Sequence of chain 1.B:
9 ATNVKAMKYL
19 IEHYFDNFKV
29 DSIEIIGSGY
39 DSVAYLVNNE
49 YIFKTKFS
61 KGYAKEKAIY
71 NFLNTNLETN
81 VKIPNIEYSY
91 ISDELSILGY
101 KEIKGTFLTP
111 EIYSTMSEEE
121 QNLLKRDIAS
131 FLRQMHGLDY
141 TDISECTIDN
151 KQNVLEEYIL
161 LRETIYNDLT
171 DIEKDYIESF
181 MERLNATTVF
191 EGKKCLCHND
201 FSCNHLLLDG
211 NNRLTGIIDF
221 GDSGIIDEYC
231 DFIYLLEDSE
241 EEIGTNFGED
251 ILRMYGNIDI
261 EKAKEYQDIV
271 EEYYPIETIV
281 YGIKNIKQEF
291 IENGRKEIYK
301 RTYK

This protein binds this small molecule.
Small molecule (SMILES): Nc1nc2c(ncn2[C@@H]2O[C@H](CO[P](=O)(O)O[P](=O)(O)NP(=O)(O)O)[C@@H](O)[C@H]2O)c(=O)[nH]1

Binding-site contacts:
Ligand atom O1G contacts residue KAN1 of chain 1.K at 3.6 Å.
Ligand atom O2G contacts residue ASP219 of chain 1.B at 2.6 Å (salt-bridge).
Ligand atom O2G contacts residue MG1 of chain 1.L at 2.0 Å.
Ligand atom C6 contacts residue ILE103 of chain 1.B at 3.5 Å (hydrophobic).
Ligand atom O1A contacts residue ASP219 of chain 1.B at 2.8 Å (salt-bridge).
Ligand atom O1B contacts residue SER40 of chain 1.B at 2.6 Å (h-bond).
Ligand atom N3B contacts residue ASP219 of chain 1.B at 3.7 Å.
Ligand atom N3 contacts residue PHE107 of chain 1.B at 3.5 Å.
Ligand atom O2B contacts residue ASP219 of chain 1.B at 2.6 Å (salt-bridge).
Ligand atom O6 contacts residue TYR100 of chain 1.B at 3.6 Å.
Ligand atom O3A contacts residue MG1 of chain 1.L at 3.6 Å.
Ligand atom O2G contacts residue HIS205 of chain 1.B at 3.3 Å (h-bond).
Ligand atom C2 contacts residue ILE103 of chain 1.B at 3.4 Å (hydrophobic).
Ligand atom PB contacts residue MG1 of chain 1.L at 3.7 Å.
Ligand atom PG contacts residue MG1 of chain 1.M at 3.5 Å.
Ligand atom PG contacts residue ASP219 of chain 1.B at 3.5 Å.
Ligand atom C8 contacts residue TYR100 of chain 1.B at 3.4 Å (hydrophobic).
Ligand atom N2 contacts residue ILE103 of chain 1.B at 3.1 Å (h-bond).
Ligand atom O2B contacts residue MG1 of chain 1.M at 2.2 Å.
Ligand atom O2A contacts residue LYS52 of chain 1.B at 2.8 Å (salt-bridge).
Ligand atom N7 contacts residue ILE50 of chain 1.B at 3.7 Å.
Ligand atom O1A contacts residue MG1 of chain 1.L at 1.9 Å.
Ligand atom O2B contacts residue LYS52 of chain 1.B at 3.3 Å (salt-bridge).
Ligand atom O3G contacts residue MG1 of chain 1.M at 2.6 Å.
Ligand atom N1 contacts residue GLU102 of chain 1.B at 3.7 Å.
Ligand atom PA contacts residue MG1 of chain 1.L at 3.2 Å.
Ligand atom PB contacts residue MG1 of chain 1.M at 3.7 Å.
Ligand atom N3B contacts residue MG1 of chain 1.L at 3.2 Å.
Ligand atom PG contacts residue MG1 of chain 1.L at 3.1 Å.
Ligand atom O2G contacts residue KAN1 of chain 1.K at 3.3 Å (h-bond).
Ligand atom N1 contacts residue ILE103 of chain 1.B at 2.7 Å (h-bond).
Ligand atom O6 contacts residue ILE103 of chain 1.B at 2.8 Å (h-bond).
Ligand atom PA contacts residue ASP219 of chain 1.B at 3.5 Å.
Ligand atom PB contacts residue ASP219 of chain 1.B at 3.5 Å.
Ligand atom O3A contacts residue LYS52 of chain 1.B at 3.5 Å.
Ligand atom O2G contacts residue MG1 of chain 1.M at 3.3 Å.
Ligand atom O2A contacts residue ASP219 of chain 1.B at 3.4 Å.
Ligand atom N7 contacts residue TYR100 of chain 1.B at 2.7 Å (h-bond).
Ligand atom O2B contacts residue MG1 of chain 1.L at 3.7 Å.
Ligand atom O1A contacts residue HIS205 of chain 1.B at 3.4 Å (h-bond).